Sequence of chain 1.M:
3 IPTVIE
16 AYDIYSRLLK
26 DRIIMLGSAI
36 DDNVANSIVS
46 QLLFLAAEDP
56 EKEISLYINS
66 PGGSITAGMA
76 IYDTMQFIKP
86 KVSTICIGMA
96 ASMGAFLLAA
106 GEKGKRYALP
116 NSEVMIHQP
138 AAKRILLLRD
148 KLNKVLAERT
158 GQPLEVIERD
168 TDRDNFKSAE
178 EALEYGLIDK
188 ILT

Binding-site contacts:
Ligand atom CB contacts residue TYR62 of chain 1.M at 3.8 Å (hydrophobic).
Ligand atom F1 contacts residue VAL44 of chain 1.L at 3.4 Å.
Ligand atom N contacts residue TYR62 of chain 1.M at 3.0 Å (h-bond).
Ligand atom C8 contacts residue LEU48 of chain 1.L at 3.8 Å (hydrophobic).
Ligand atom F2 contacts residue PHE82 of chain 1.L at 3.3 Å.
Ligand atom CD1 contacts residue TYR62 of chain 1.M at 3.7 Å (hydrophobic).
Ligand atom CD contacts residue TYR62 of chain 1.M at 3.7 Å (hydrophobic).
Ligand atom C contacts residue TYR62 of chain 1.M at 3.7 Å (hydrophobic).
Ligand atom CE1 contacts residue LEU48 of chain 1.L at 3.6 Å (hydrophobic).
Ligand atom CD2 contacts residue PHE82 of chain 1.L at 3.6 Å (hydrophobic).
Ligand atom C contacts residue SER60 of chain 1.M at 3.5 Å.
Ligand atom CA contacts residue PHE82 of chain 1.L at 3.7 Å (hydrophobic).
Ligand atom CE contacts residue ILE28 of chain 1.M at 3.8 Å (hydrophobic).
Ligand atom O contacts residue TYR62 of chain 1.M at 2.7 Å (h-bond).
Ligand atom CD1 contacts residue LEU48 of chain 1.L at 3.8 Å (hydrophobic).
Ligand atom O contacts residue ILE90 of chain 1.M at 3.9 Å.
Ligand atom C9 contacts residue LEU48 of chain 1.L at 3.8 Å (hydrophobic).
Ligand atom F2 contacts residue LEU114 of chain 1.M at 3.8 Å.
Ligand atom F1 contacts residue ILE92 of chain 1.M at 2.6 Å.
Ligand atom O contacts residue SER60 of chain 1.M at 3.3 Å (h-bond).
Ligand atom O contacts residue PHE82 of chain 1.L at 3.6 Å.
Ligand atom CB contacts residue ILE90 of chain 1.M at 3.6 Å (hydrophobic).
Ligand atom CD contacts residue ILE28 of chain 1.M at 3.8 Å (hydrophobic).
Ligand atom CE contacts residue LEU189 of chain 1.M at 3.6 Å (hydrophobic).
Ligand atom C3 contacts residue ASP26 of chain 1.M at 3.5 Å.
Ligand atom C1 contacts residue ALA52 of chain 1.L at 3.8 Å (hydrophobic).
Ligand atom CE1 contacts residue ILE92 of chain 1.M at 3.3 Å (hydrophobic).
Ligand atom F1 contacts residue TYR62 of chain 1.M at 3.8 Å.
Ligand atom C5 contacts residue PHE49 of chain 1.L at 3.6 Å (hydrophobic).
Ligand atom C5 contacts residue LEU23 of chain 1.M at 3.8 Å (hydrophobic).
Ligand atom CZ contacts residue THR79 of chain 1.L at 3.6 Å.
Ligand atom C2 contacts residue ASP26 of chain 1.M at 3.6 Å.
Ligand atom CZ contacts residue LEU114 of chain 1.M at 3.7 Å (hydrophobic).
Ligand atom CD contacts residue TYR112 of chain 1.M at 3.6 Å (hydrophobic).
Ligand atom C4 contacts residue ALA52 of chain 1.L at 3.8 Å (hydrophobic).
Ligand atom F2 contacts residue THR79 of chain 1.L at 3.2 Å.
Ligand atom CE contacts residue ASP26 of chain 1.M at 3.1 Å.
Ligand atom CB contacts residue ILE90 of chain 1.M at 3.8 Å (hydrophobic).
Ligand atom F1 contacts residue LEU48 of chain 1.L at 3.6 Å.
Ligand atom C6 contacts residue LEU48 of chain 1.L at 3.8 Å (hydrophobic).

This small molecule binds to this protein.
Small molecule (SMILES): C[C@@H]1C[C@H]2C(=O)OC[C@H](NC(=O)[C@H](Cc3cc(F)cc(F)c3)NC(=O)CCC3CCCCC3)C(=O)N3CCC[C@H]3C(=O)N3CCCC[C@H]3C(=O)N[C@@H](C)C(=O)N2C1

Sequence of chain 1.L:
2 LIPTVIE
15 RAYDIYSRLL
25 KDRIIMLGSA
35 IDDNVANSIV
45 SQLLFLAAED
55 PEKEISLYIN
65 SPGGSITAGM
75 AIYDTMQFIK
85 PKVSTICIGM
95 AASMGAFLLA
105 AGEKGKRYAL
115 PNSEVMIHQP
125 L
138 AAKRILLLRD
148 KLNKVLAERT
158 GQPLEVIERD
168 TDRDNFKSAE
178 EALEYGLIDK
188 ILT